This small molecule binds to this protein.
Small molecule (SMILES): [C-]#[N+]CCC

Binding-site contacts:
Ligand atom C2 contacts residue LEU33 of chain 1.A at 4.2 Å (hydrophobic).
Ligand atom C1 contacts residue LEU30 of chain 1.A at 3.6 Å (hydrophobic).
Ligand atom N contacts residue VAL69 of chain 1.A at 3.5 Å.
Ligand atom C2 contacts residue ILE108 of chain 1.A at 4.4 Å (hydrophobic).
Ligand atom C2 contacts residue PHE34 of chain 1.A at 4.4 Å (hydrophobic).
Ligand atom C2 contacts residue PHE44 of chain 1.A at 3.3 Å (hydrophobic).
Ligand atom C3 contacts residue ILE108 of chain 1.A at 3.2 Å (hydrophobic).
Ligand atom C3 contacts residue HEM1 of chain 1.C at 3.5 Å.
Ligand atom N contacts residue PHE44 of chain 1.A at 3.5 Å.
Ligand atom C3 contacts residue LEU33 of chain 1.A at 3.8 Å (hydrophobic).
Ligand atom C1 contacts residue VAL69 of chain 1.A at 3.4 Å (hydrophobic).
Ligand atom C2 contacts residue LEU30 of chain 1.A at 3.3 Å (hydrophobic).
Ligand atom C contacts residue HIS94 of chain 1.A at 4.3 Å.
Ligand atom C contacts residue PHE44 of chain 1.A at 4.3 Å (hydrophobic).
Ligand atom C3 contacts residue LEU30 of chain 1.A at 3.8 Å (hydrophobic).
Ligand atom C contacts residue HEM1 of chain 1.C at 2.1 Å.
Ligand atom N contacts residue HIS65 of chain 1.A at 3.0 Å (h-bond).
Ligand atom C1 contacts residue PHE44 of chain 1.A at 3.6 Å (hydrophobic).
Ligand atom N contacts residue HEM1 of chain 1.C at 3.0 Å.
Ligand atom C3 contacts residue PHE44 of chain 1.A at 4.2 Å (hydrophobic).
Ligand atom C contacts residue HIS65 of chain 1.A at 3.1 Å.
Ligand atom C contacts residue VAL69 of chain 1.A at 3.2 Å (hydrophobic).
Ligand atom C2 contacts residue HEM1 of chain 1.C at 4.5 Å.
Ligand atom C1 contacts residue HIS65 of chain 1.A at 3.3 Å.

Sequence of chain 1.A:
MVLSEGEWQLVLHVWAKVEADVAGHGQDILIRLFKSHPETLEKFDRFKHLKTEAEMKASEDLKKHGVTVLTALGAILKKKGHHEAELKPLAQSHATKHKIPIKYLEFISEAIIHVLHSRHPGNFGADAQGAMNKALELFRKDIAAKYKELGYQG